Binding-site contacts:
Ligand atom O6 contacts residue HIS114 of chain 1.B at 3.9 Å.
Ligand atom N2 contacts residue SER112 of chain 1.B at 2.5 Å (h-bond).
Ligand atom C3 contacts residue SER112 of chain 1.B at 3.5 Å.
Ligand atom O7 contacts residue SER111 of chain 1.B at 3.9 Å.
Ligand atom C7 contacts residue ASN110 of chain 1.B at 3.4 Å.
Ligand atom C6 contacts residue HIS114 of chain 1.B at 3.4 Å.
Ligand atom C2 contacts residue ASN110 of chain 1.B at 2.5 Å.
Ligand atom O3 contacts residue SER112 of chain 1.B at 4.3 Å.
Ligand atom C7 contacts residue SER112 of chain 1.B at 3.6 Å.
Ligand atom O5 contacts residue HIS114 of chain 1.B at 3.8 Å.
Ligand atom C2 contacts residue SER112 of chain 1.B at 3.2 Å.
Ligand atom C1 contacts residue ASN110 of chain 1.B at 1.4 Å.
Ligand atom N2 contacts residue ASN110 of chain 1.B at 2.9 Å (h-bond).
Ligand atom O5 contacts residue SER112 of chain 1.B at 4.4 Å.
Ligand atom C4 contacts residue ASN110 of chain 1.B at 4.2 Å.
Ligand atom O7 contacts residue SER112 of chain 1.B at 3.8 Å.
Ligand atom O7 contacts residue ASN110 of chain 1.B at 4.3 Å.
Ligand atom C3 contacts residue ASN110 of chain 1.B at 3.8 Å.
Ligand atom O5 contacts residue ASN110 of chain 1.B at 2.3 Å (h-bond).
Ligand atom C1 contacts residue HIS114 of chain 1.B at 3.9 Å.
Ligand atom C5 contacts residue ASN110 of chain 1.B at 3.6 Å.
Ligand atom C8 contacts residue ASN110 of chain 1.B at 3.5 Å.
Ligand atom C5 contacts residue HIS114 of chain 1.B at 3.8 Å.
Ligand atom C1 contacts residue SER112 of chain 1.B at 3.2 Å.

The protein below binds the small molecule below.
Small molecule (SMILES): CC(=O)N[C@H]1[C@H](O[C@H]2[C@H](O)[C@@H](NC(C)=O)CO[C@@H]2CO)O[C@H](CO)[C@@H](O)[C@@H]1O

Sequence of chain 1.B:
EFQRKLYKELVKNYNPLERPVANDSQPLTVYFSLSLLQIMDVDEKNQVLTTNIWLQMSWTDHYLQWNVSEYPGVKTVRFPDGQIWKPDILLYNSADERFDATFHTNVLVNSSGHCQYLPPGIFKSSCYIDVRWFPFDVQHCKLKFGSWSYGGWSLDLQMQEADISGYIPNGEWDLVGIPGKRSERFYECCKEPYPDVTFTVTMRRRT